Sequence of chain 1.B:
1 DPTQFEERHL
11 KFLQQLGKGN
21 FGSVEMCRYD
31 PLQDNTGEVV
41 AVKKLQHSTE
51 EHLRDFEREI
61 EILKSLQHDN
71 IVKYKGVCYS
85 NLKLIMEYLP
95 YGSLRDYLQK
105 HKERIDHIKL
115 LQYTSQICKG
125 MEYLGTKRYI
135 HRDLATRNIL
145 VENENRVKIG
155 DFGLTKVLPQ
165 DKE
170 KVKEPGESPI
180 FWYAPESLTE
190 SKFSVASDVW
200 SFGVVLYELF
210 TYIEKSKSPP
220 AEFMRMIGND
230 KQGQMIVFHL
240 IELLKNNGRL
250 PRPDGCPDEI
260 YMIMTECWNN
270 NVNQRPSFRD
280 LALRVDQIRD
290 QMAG

Binding-site contacts:
Ligand atom N24 contacts residue GLY22 of chain 1.B at 3.4 Å (h-bond).
Ligand atom C23 contacts residue GLY19 of chain 1.B at 3.2 Å.
Ligand atom O21 contacts residue GLY17 of chain 1.B at 3.1 Å.
Ligand atom C10 contacts residue LEU144 of chain 1.B at 3.4 Å (hydrophobic).
Ligand atom C6 contacts residue LEU144 of chain 1.B at 3.4 Å (hydrophobic).
Ligand atom C14 contacts residue GLU91 of chain 1.B at 3.8 Å.
Ligand atom N17 contacts residue TYR92 of chain 1.B at 3.7 Å.
Ligand atom N19 contacts residue LEU144 of chain 1.B at 3.7 Å.
Ligand atom C15 contacts residue LEU144 of chain 1.B at 3.6 Å (hydrophobic).
Ligand atom C5 contacts residue GLY154 of chain 1.B at 3.1 Å.
Ligand atom C4 contacts residue ASN142 of chain 1.B at 3.8 Å.
Ligand atom C11 contacts residue MET90 of chain 1.B at 3.6 Å (hydrophobic).
Ligand atom N24 contacts residue LYS43 of chain 1.B at 3.7 Å.
Ligand atom C7 contacts residue ARG141 of chain 1.B at 3.4 Å.
Ligand atom N12 contacts residue ALA41 of chain 1.B at 3.3 Å.
Ligand atom C22 contacts residue ASP155 of chain 1.B at 3.4 Å.
Ligand atom C11 contacts residue ALA41 of chain 1.B at 3.8 Å (hydrophobic).
Ligand atom N12 contacts residue GLU91 of chain 1.B at 2.9 Å (salt-bridge).
Ligand atom N19 contacts residue LEU93 of chain 1.B at 3.8 Å.
Ligand atom C16 contacts residue LEU144 of chain 1.B at 3.6 Å (hydrophobic).
Ligand atom C14 contacts residue ALA41 of chain 1.B at 3.6 Å (hydrophobic).
Ligand atom N24 contacts residue LYS18 of chain 1.B at 3.4 Å.
Ligand atom C18 contacts residue TYR92 of chain 1.B at 3.8 Å (hydrophobic).
Ligand atom C20 contacts residue VAL24 of chain 1.B at 3.5 Å (hydrophobic).
Ligand atom C9 contacts residue LEU16 of chain 1.B at 3.8 Å (hydrophobic).
Ligand atom N12 contacts residue LEU144 of chain 1.B at 3.7 Å.
Ligand atom C4 contacts residue ASP155 of chain 1.B at 3.7 Å.
Ligand atom C5 contacts residue ASP155 of chain 1.B at 3.5 Å.
Ligand atom O21 contacts residue VAL24 of chain 1.B at 3.2 Å.
Ligand atom O21 contacts residue LYS18 of chain 1.B at 3.5 Å (salt-bridge).
Ligand atom C14 contacts residue LEU144 of chain 1.B at 3.7 Å (hydrophobic).
Ligand atom N24 contacts residue GLY19 of chain 1.B at 3.1 Å (h-bond).
Ligand atom C7 contacts residue LEU144 of chain 1.B at 3.2 Å (hydrophobic).
Ligand atom C11 contacts residue LEU144 of chain 1.B at 3.6 Å (hydrophobic).
Ligand atom C18 contacts residue LEU93 of chain 1.B at 3.0 Å (hydrophobic).
Ligand atom C23 contacts residue LYS18 of chain 1.B at 3.2 Å.
Ligand atom N24 contacts residue SER23 of chain 1.B at 3.4 Å (h-bond).
Ligand atom N17 contacts residue LEU93 of chain 1.B at 2.9 Å (h-bond).
Ligand atom N8 contacts residue LEU144 of chain 1.B at 3.6 Å.
Ligand atom C11 contacts residue VAL72 of chain 1.B at 3.8 Å (hydrophobic).

A small-molecule ligand and the protein it binds are described below.
Small molecule (SMILES): C[C@@H]1CCN(C(=O)CC#N)C[C@@H]1N(C)c1ncnc2[nH]ccc12